Binding-site contacts:
Ligand atom C4 contacts residue VAL94 of chain 53.C at 2.8 Å (hydrophobic).
Ligand atom C5 contacts residue VAL94 of chain 53.C at 2.5 Å (hydrophobic).
Ligand atom C4 contacts residue LEU93 of chain 53.C at 2.9 Å (hydrophobic).
Ligand atom C4 contacts residue LEU114 of chain 53.C at 2.8 Å (hydrophobic).
Ligand atom C6 contacts residue TYR111 of chain 53.C at 3.1 Å (hydrophobic).
Ligand atom N1 contacts residue VAL94 of chain 53.C at 1.9 Å.
Ligand atom O2' contacts residue TRP95 of chain 53.C at 2.5 Å.
Ligand atom C2 contacts residue LEU93 of chain 53.C at 2.0 Å (hydrophobic).
Ligand atom O2 contacts residue VAL94 of chain 53.C at 1.5 Å.
Ligand atom C6 contacts residue GLY113 of chain 53.C at 1.8 Å.
Ligand atom O4' contacts residue VAL94 of chain 53.C at 2.7 Å.
Ligand atom N1 contacts residue GLY113 of chain 53.C at 2.8 Å.
Ligand atom C5 contacts residue GLY112 of chain 53.C at 2.6 Å.
Ligand atom O4 contacts residue GLY113 of chain 53.C at 2.0 Å.
Ligand atom C6 contacts residue VAL94 of chain 53.C at 1.8 Å (hydrophobic).
Ligand atom N3 contacts residue LEU93 of chain 53.C at 1.6 Å (h-bond).
Ligand atom C6 contacts residue GLY112 of chain 53.C at 2.2 Å.
Ligand atom N3 contacts residue GLY113 of chain 53.C at 2.1 Å.
Ligand atom OP1 contacts residue ASN136 of chain 53.C at 2.4 Å (h-bond).
Ligand atom N3 contacts residue LEU114 of chain 53.C at 2.9 Å (h-bond).
Ligand atom C4 contacts residue GLY113 of chain 53.C at 1.2 Å.
Ligand atom O4 contacts residue GLU131 of chain 53.C at 2.6 Å (salt-bridge).
Ligand atom C2 contacts residue GLY113 of chain 53.C at 2.8 Å.
Ligand atom O2 contacts residue LEU93 of chain 53.C at 1.9 Å (h-bond).
Ligand atom C1' contacts residue TRP95 of chain 53.C at 2.4 Å (hydrophobic).
Ligand atom C1' contacts residue VAL94 of chain 53.C at 2.6 Å (hydrophobic).
Ligand atom O3' contacts residue GLU131 of chain 53.C at 2.8 Å (salt-bridge).
Ligand atom O5' contacts residue ASN133 of chain 53.C at 2.9 Å (h-bond).
Ligand atom C5 contacts residue GLY113 of chain 53.C at 1.2 Å.
Ligand atom OP2 contacts residue ASN133 of chain 53.C at 2.5 Å.
Ligand atom C4' contacts residue TRP95 of chain 53.C at 3.0 Å (hydrophobic).
Ligand atom N3 contacts residue VAL94 of chain 53.C at 2.3 Å.
Ligand atom N3 contacts residue VAL107 of chain 53.C at 2.9 Å.
Ligand atom C5 contacts residue THR110 of chain 53.C at 2.9 Å.
Ligand atom O4 contacts residue VAL107 of chain 53.C at 1.8 Å.
Ligand atom N1 contacts residue GLY112 of chain 53.C at 2.9 Å (h-bond).
Ligand atom C4 contacts residue VAL107 of chain 53.C at 2.6 Å (hydrophobic).
Ligand atom O4' contacts residue TRP95 of chain 53.C at 2.8 Å (h-bond).
Ligand atom O4 contacts residue LEU114 of chain 53.C at 2.8 Å (h-bond).
Ligand atom C2 contacts residue VAL94 of chain 53.C at 1.7 Å (hydrophobic).

Sequence of chain 53.C:
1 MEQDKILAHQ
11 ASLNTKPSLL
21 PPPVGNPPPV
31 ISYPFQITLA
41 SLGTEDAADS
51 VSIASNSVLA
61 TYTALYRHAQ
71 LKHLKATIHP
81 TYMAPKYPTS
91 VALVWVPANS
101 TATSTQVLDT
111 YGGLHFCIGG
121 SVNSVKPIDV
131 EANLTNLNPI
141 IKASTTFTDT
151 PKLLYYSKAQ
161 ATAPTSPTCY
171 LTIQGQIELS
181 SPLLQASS

A small-molecule ligand and the protein it binds are described below.
Small molecule (SMILES): O=c1ccn([C@@H]2O[C@H](CO[P](=O)(O)O[C@H]3[C@@H](O)[C@H](n4ccc(=O)[nH]c4=O)O[C@@H]3COP(=O)(O)O)[C@@H](O)[C@H]2O)c(=O)[nH]1

Sequence of chain 54.C:
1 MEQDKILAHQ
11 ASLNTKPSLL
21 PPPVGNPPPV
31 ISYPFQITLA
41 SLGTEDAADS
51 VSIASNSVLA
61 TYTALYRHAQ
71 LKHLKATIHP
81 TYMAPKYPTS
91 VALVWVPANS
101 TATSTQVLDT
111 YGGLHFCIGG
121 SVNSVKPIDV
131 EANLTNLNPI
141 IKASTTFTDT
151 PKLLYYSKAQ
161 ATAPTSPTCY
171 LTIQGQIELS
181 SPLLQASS

Sequence of chain 53.D:
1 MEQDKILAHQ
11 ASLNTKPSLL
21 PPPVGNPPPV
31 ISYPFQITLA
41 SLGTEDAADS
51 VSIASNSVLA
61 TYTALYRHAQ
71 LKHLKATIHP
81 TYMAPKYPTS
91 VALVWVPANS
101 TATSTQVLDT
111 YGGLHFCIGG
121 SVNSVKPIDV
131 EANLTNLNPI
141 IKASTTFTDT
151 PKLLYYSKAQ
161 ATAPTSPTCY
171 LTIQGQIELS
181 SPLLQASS